Sequence of chain 1.A:
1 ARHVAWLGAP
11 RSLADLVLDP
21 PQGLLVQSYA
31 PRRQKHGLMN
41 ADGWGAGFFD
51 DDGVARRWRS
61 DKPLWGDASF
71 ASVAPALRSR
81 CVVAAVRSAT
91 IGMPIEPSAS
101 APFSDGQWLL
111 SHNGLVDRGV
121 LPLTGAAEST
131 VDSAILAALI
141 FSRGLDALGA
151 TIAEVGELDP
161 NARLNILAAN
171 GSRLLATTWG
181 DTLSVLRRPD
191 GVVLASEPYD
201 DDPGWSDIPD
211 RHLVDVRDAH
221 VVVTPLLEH

Binding-site contacts:
Ligand atom CAW contacts residue GLY114 of chain 1.A at 3.6 Å.
Ligand atom SBD contacts residue HIS36 of chain 1.A at 3.2 Å (h-bond).
Ligand atom OAL contacts residue LEU38 of chain 1.A at 2.9 Å (h-bond).
Ligand atom CA contacts residue ASP132 of chain 1.A at 3.6 Å.
Ligand atom CAZ contacts residue GLY37 of chain 1.A at 3.4 Å.
Ligand atom OAG contacts residue ARG163 of chain 1.A at 2.4 Å (salt-bridge).
Ligand atom OXT contacts residue VAL131 of chain 1.A at 3.5 Å.
Ligand atom CAB contacts residue TRP65 of chain 1.C at 3.2 Å (hydrophobic).
Ligand atom OAI contacts residue ALA1 of chain 1.A at 3.3 Å (h-bond).
Ligand atom CAP contacts residue ALA89 of chain 1.A at 3.6 Å (hydrophobic).
Ligand atom NAR contacts residue GLY37 of chain 1.A at 3.6 Å.
Ligand atom OXT contacts residue ARG87 of chain 1.A at 2.7 Å (salt-bridge).
Ligand atom NAS contacts residue GLY114 of chain 1.A at 3.0 Å (h-bond).
Ligand atom OXT contacts residue ALA89 of chain 1.A at 3.3 Å.
Ligand atom CB contacts residue ASP132 of chain 1.A at 3.4 Å.
Ligand atom OAH contacts residue LEU38 of chain 1.A at 3.2 Å (h-bond).
Ligand atom N contacts residue GLY114 of chain 1.A at 3.1 Å (h-bond).
Ligand atom N contacts residue ASP132 of chain 1.A at 2.8 Å (salt-bridge).
Ligand atom CAB contacts residue ALA89 of chain 1.A at 3.4 Å (hydrophobic).
Ligand atom NAR contacts residue SER88 of chain 1.A at 2.9 Å (h-bond).
Ligand atom N contacts residue SER133 of chain 1.A at 3.0 Å (h-bond).
Ligand atom CAX contacts residue SER88 of chain 1.A at 3.6 Å.
Ligand atom CB contacts residue MET93 of chain 1.A at 3.3 Å (hydrophobic).
Ligand atom CAX contacts residue LEU38 of chain 1.A at 3.4 Å (hydrophobic).
Ligand atom NAS contacts residue LEU115 of chain 1.A at 3.6 Å.
Ligand atom OAH contacts residue MET39 of chain 1.A at 3.0 Å (h-bond).
Ligand atom O contacts residue SER133 of chain 1.A at 3.6 Å.
Ligand atom O contacts residue ARG87 of chain 1.A at 3.4 Å (salt-bridge).
Ligand atom OAK contacts residue GLY114 of chain 1.A at 3.4 Å (h-bond).
Ligand atom OAI contacts residue SER88 of chain 1.A at 3.0 Å.
Ligand atom OAI contacts residue HIS36 of chain 1.A at 2.9 Å (h-bond).
Ligand atom C contacts residue ARG87 of chain 1.A at 3.5 Å.
Ligand atom CAC contacts residue TYR29 of chain 1.C at 3.6 Å (hydrophobic).
Ligand atom OAE contacts residue THR90 of chain 1.A at 3.0 Å (h-bond).
Ligand atom CAQ contacts residue SER88 of chain 1.A at 3.4 Å.
Ligand atom OAH contacts residue GLY37 of chain 1.A at 3.5 Å.
Ligand atom OAL contacts residue GLY37 of chain 1.A at 3.5 Å.
Ligand atom CAW contacts residue ARG163 of chain 1.A at 3.6 Å.
Ligand atom OAH contacts residue SER88 of chain 1.A at 2.8 Å (h-bond).
Ligand atom CAN contacts residue ASP132 of chain 1.A at 3.6 Å.

Sequence of chain 1.C:
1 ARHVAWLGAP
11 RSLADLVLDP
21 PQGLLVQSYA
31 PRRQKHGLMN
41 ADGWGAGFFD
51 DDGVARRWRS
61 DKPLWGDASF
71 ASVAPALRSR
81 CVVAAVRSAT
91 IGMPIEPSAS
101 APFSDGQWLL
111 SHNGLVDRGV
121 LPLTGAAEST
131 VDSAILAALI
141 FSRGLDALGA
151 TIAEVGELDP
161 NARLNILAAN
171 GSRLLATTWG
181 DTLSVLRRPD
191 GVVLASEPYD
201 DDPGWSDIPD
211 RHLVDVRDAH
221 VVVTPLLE

A protein and the small-molecule ligand that binds it are described below.
Small molecule (SMILES): C[N+](C)(C)[C@@H](Cc1c[nH]c(S(=O)C[C@H](NC(=O)CC[C@H]([NH3+])C(=O)O)C(=O)O)n1)C(=O)O